Sequence of chain 27.K:
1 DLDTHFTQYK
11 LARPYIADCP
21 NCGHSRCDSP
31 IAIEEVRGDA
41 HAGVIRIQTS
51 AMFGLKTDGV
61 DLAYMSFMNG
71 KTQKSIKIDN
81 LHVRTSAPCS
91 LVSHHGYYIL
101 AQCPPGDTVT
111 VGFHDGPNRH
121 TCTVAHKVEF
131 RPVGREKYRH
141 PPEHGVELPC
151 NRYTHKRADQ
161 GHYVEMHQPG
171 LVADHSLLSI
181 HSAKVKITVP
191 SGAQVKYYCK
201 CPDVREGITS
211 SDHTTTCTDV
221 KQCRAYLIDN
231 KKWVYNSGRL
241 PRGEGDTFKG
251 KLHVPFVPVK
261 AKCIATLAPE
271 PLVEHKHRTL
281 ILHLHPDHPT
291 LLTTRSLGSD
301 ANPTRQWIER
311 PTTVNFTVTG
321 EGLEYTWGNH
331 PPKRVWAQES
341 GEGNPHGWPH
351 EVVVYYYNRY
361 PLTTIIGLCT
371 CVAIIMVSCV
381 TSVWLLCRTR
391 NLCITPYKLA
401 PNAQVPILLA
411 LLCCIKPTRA

Binding-site contacts:
Ligand atom C2 contacts residue ASN315 of chain 27.K at 2.5 Å.
Ligand atom O7 contacts residue ASN315 of chain 27.K at 4.2 Å.
Ligand atom C1 contacts residue ASN315 of chain 27.K at 1.4 Å.
Ligand atom C6 contacts residue ASN315 of chain 27.K at 4.5 Å.
Ligand atom N2 contacts residue ASN315 of chain 27.K at 2.8 Å (h-bond).
Ligand atom C4 contacts residue ASN315 of chain 27.K at 4.3 Å.
Ligand atom C5 contacts residue ASN315 of chain 27.K at 3.7 Å.
Ligand atom C8 contacts residue ILE281 of chain 27.K at 4.5 Å (hydrophobic).
Ligand atom C7 contacts residue ASN315 of chain 27.K at 3.3 Å.
Ligand atom C1 contacts residue VAL314 of chain 27.K at 4.4 Å (hydrophobic).
Ligand atom C3 contacts residue ASN315 of chain 27.K at 3.8 Å.
Ligand atom O5 contacts residue VAL314 of chain 27.K at 3.8 Å.
Ligand atom C8 contacts residue ASN315 of chain 27.K at 3.5 Å.
Ligand atom O5 contacts residue THR313 of chain 27.K at 4.3 Å.
Ligand atom O5 contacts residue ASN315 of chain 27.K at 2.4 Å (h-bond).
Ligand atom C6 contacts residue THR313 of chain 27.K at 4.5 Å.

A small-molecule ligand and the protein it binds are described below.
Small molecule (SMILES): CC(=O)N[C@@H]1[C@@H](O)[C@H](O)[C@@H](CO)O[C@H]1O